Sequence of chain 1.H:
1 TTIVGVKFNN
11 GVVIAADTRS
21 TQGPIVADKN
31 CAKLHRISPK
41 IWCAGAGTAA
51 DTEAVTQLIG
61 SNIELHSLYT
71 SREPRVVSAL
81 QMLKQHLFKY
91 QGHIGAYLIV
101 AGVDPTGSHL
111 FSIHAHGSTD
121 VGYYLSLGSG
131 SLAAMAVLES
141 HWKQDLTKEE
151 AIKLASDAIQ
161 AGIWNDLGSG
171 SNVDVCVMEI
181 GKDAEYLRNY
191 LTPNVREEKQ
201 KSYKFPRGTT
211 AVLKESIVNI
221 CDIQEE

Binding-site contacts:
Ligand atom O25 contacts residue THR1 of chain 1.H at 3.8 Å.
Ligand atom O33 contacts residue ALA49 of chain 1.H at 3.2 Å (h-bond).
Ligand atom C27 contacts residue THR1 of chain 1.H at 1.4 Å.
Ligand atom C18 contacts residue THR21 of chain 1.H at 3.9 Å.
Ligand atom C29 contacts residue GLY47 of chain 1.H at 4.0 Å.
Ligand atom C7 contacts residue ARG99 of chain 1.I at 3.5 Å.
Ligand atom O20 contacts residue GLY47 of chain 1.H at 3.9 Å.
Ligand atom C17 contacts residue THR21 of chain 1.H at 3.9 Å.
Ligand atom N16 contacts residue THR21 of chain 1.H at 2.9 Å (h-bond).
Ligand atom C29 contacts residue THR1 of chain 1.H at 2.8 Å.
Ligand atom O32 contacts residue THR21 of chain 1.H at 3.4 Å (h-bond).
Ligand atom N30 contacts residue THR1 of chain 1.H at 3.6 Å.
Ligand atom C12 contacts residue ASP125 of chain 1.I at 3.9 Å.
Ligand atom C29 contacts residue LYS33 of chain 1.H at 3.9 Å.
Ligand atom C1 contacts residue ASP125 of chain 1.I at 3.6 Å.
Ligand atom C17 contacts residue GLY47 of chain 1.H at 3.4 Å.
Ligand atom C40 contacts residue PHE100 of chain 1.I at 3.5 Å (hydrophobic).
Ligand atom C24 contacts residue THR1 of chain 1.H at 3.5 Å.
Ligand atom C19 contacts residue GLY47 of chain 1.H at 3.5 Å.
Ligand atom C27 contacts residue LYS33 of chain 1.H at 4.0 Å.
Ligand atom C4 contacts residue ILE127 of chain 1.I at 3.9 Å (hydrophobic).
Ligand atom C31 contacts residue GLY47 of chain 1.H at 3.4 Å.
Ligand atom C15 contacts residue THR21 of chain 1.H at 3.7 Å.
Ligand atom O35 contacts residue GLN22 of chain 1.H at 3.5 Å (h-bond).
Ligand atom O25 contacts residue GLY47 of chain 1.H at 3.4 Å (h-bond).
Ligand atom C4 contacts residue THR48 of chain 1.H at 3.9 Å.
Ligand atom C9 contacts residue ARG99 of chain 1.I at 4.0 Å.
Ligand atom C3 contacts residue LEU126 of chain 1.I at 3.7 Å (hydrophobic).
Ligand atom C36 contacts residue SER20 of chain 1.H at 3.6 Å.
Ligand atom C28 contacts residue GLY47 of chain 1.H at 3.9 Å.
Ligand atom C28 contacts residue THR1 of chain 1.H at 2.3 Å.
Ligand atom C34 contacts residue ASP125 of chain 1.I at 3.7 Å.
Ligand atom O35 contacts residue ASP125 of chain 1.I at 3.6 Å (salt-bridge).
Ligand atom C29 contacts residue GLY45 of chain 1.H at 4.0 Å.
Ligand atom N13 contacts residue ASP125 of chain 1.I at 3.1 Å (salt-bridge).
Ligand atom N30 contacts residue GLY47 of chain 1.H at 2.8 Å (h-bond).
Ligand atom C26 contacts residue THR1 of chain 1.H at 2.3 Å.
Ligand atom C14 contacts residue THR21 of chain 1.H at 3.5 Å.
Ligand atom C6 contacts residue LEU126 of chain 1.I at 3.9 Å (hydrophobic).
Ligand atom O32 contacts residue SER20 of chain 1.H at 3.7 Å.

Sequence of chain 1.I:
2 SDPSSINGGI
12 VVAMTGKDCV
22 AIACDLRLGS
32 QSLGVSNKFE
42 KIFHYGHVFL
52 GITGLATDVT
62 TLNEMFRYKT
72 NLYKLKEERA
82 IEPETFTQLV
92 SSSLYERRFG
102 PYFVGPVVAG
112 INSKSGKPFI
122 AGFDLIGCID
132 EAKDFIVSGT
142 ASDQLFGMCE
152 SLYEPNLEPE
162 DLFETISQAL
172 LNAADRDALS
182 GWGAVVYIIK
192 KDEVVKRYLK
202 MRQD

This protein binds this small molecule.
Small molecule (SMILES): CC(C)CCCCCCCCCC(=O)N[C@H](C(=O)N[C@H]1C[C@@H](O)CCNC(=O)CC[C@H](C)NC1=O)[C@@H](C)O